Sequence of chain 1.E:
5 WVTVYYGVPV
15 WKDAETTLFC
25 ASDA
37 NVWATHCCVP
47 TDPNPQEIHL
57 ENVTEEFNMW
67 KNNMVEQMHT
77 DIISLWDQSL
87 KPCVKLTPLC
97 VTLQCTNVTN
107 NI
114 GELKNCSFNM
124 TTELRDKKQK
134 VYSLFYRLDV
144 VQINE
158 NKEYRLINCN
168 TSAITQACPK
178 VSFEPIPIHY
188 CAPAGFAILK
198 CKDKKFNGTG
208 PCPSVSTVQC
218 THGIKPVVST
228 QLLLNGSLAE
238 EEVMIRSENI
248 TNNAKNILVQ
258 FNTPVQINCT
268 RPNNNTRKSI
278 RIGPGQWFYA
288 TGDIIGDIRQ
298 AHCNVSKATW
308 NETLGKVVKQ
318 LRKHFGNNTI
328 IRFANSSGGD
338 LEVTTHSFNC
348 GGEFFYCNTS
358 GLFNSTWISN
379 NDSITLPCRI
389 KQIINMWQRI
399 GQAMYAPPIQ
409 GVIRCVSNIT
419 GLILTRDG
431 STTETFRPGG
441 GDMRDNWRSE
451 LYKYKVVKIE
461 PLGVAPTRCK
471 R

The protein below binds the small molecule below.
Small molecule (SMILES): CC(=O)N[C@@H]1[C@@H](O)[C@H](O)[C@@H](CO)O[C@H]1O

Binding-site contacts:
Ligand atom O7 contacts residue ASN118 of chain 1.E at 4.2 Å.
Ligand atom C3 contacts residue TYR135 of chain 1.E at 3.8 Å (hydrophobic).
Ligand atom C4 contacts residue ASN118 of chain 1.E at 4.2 Å.
Ligand atom C5 contacts residue ASN118 of chain 1.E at 3.7 Å.
Ligand atom C8 contacts residue VAL104 of chain 1.E at 4.1 Å (hydrophobic).
Ligand atom O3 contacts residue TYR135 of chain 1.E at 4.3 Å.
Ligand atom O7 contacts residue ASP290 of chain 1.E at 3.7 Å.
Ligand atom C8 contacts residue LEU137 of chain 1.E at 3.7 Å (hydrophobic).
Ligand atom C8 contacts residue TYR135 of chain 1.E at 4.4 Å (hydrophobic).
Ligand atom C7 contacts residue LEU137 of chain 1.E at 4.4 Å (hydrophobic).
Ligand atom C1 contacts residue ASN118 of chain 1.E at 1.4 Å.
Ligand atom C8 contacts residue ASN118 of chain 1.E at 4.1 Å.
Ligand atom C8 contacts residue ASP290 of chain 1.E at 3.3 Å.
Ligand atom C3 contacts residue ASN118 of chain 1.E at 3.7 Å.
Ligand atom C2 contacts residue TYR135 of chain 1.E at 4.1 Å (hydrophobic).
Ligand atom O5 contacts residue ASN118 of chain 1.E at 2.4 Å (h-bond).
Ligand atom C2 contacts residue ASN118 of chain 1.E at 2.4 Å.
Ligand atom N2 contacts residue TYR135 of chain 1.E at 3.5 Å.
Ligand atom C8 contacts residue GLY289 of chain 1.E at 3.4 Å.
Ligand atom N2 contacts residue ASN118 of chain 1.E at 2.8 Å (h-bond).
Ligand atom C7 contacts residue ASP290 of chain 1.E at 3.9 Å.
Ligand atom O7 contacts residue VAL104 of chain 1.E at 3.8 Å.
Ligand atom C7 contacts residue TYR135 of chain 1.E at 4.3 Å (hydrophobic).
Ligand atom C7 contacts residue ASN118 of chain 1.E at 3.8 Å.
Ligand atom C7 contacts residue VAL104 of chain 1.E at 4.0 Å (hydrophobic).
Ligand atom C1 contacts residue TYR135 of chain 1.E at 3.9 Å (hydrophobic).